Sequence of chain 2.A:
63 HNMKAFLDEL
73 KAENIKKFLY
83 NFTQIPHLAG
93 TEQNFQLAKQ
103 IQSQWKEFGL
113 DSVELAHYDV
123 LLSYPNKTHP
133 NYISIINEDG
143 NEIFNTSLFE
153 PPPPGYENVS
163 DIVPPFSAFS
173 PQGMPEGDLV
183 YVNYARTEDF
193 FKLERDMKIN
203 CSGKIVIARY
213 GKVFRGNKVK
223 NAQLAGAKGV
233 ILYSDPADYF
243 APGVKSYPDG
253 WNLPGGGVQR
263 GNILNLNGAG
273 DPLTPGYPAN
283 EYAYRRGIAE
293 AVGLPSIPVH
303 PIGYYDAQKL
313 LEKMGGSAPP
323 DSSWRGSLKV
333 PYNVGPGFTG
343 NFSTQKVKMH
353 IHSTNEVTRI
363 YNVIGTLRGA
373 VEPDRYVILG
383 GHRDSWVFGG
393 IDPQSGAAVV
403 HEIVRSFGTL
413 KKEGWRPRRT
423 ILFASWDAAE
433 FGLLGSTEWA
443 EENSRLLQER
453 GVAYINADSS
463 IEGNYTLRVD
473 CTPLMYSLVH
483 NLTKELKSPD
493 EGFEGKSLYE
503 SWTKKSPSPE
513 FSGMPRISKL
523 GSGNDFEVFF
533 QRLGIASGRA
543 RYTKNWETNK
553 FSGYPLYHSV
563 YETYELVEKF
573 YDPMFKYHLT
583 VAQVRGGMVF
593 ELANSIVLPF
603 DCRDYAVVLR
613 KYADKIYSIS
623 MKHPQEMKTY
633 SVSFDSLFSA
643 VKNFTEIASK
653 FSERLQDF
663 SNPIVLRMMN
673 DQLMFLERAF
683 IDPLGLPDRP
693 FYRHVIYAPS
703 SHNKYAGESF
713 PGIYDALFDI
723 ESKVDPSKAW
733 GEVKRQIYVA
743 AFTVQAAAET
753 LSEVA

Sequence of chain 1.A:
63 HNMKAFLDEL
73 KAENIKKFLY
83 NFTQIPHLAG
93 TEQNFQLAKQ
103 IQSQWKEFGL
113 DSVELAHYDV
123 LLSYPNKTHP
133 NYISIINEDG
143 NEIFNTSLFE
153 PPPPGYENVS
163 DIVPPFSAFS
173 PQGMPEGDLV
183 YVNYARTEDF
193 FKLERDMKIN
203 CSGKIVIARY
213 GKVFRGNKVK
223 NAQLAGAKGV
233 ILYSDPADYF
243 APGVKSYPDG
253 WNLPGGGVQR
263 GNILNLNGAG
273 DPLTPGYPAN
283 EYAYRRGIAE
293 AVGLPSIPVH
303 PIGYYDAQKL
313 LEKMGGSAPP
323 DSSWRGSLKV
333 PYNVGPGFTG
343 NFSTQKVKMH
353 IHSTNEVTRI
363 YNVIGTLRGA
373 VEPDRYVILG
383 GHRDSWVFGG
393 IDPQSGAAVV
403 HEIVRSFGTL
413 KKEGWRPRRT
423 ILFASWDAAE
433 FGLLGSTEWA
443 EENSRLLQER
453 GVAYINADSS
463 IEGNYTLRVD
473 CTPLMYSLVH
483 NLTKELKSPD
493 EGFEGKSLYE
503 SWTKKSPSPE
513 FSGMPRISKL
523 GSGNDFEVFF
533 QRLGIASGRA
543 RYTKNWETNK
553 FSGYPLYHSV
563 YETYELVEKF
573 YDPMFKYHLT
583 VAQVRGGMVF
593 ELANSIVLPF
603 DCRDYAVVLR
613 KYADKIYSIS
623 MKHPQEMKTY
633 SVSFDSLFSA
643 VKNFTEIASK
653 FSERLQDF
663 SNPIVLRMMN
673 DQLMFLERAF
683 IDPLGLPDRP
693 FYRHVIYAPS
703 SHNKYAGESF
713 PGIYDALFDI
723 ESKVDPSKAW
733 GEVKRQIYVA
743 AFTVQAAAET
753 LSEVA

A small-molecule ligand and the protein it binds are described below.
Small molecule (SMILES): CC(=O)N[C@H]1[C@H](O[C@H]2[C@H](O)[C@@H](NC(C)=O)CO[C@@H]2CO)O[C@H](CO)[C@@H](O[C@@H]2O[C@H](CO)[C@@H](O)[C@H](O[C@H]3O[C@H](CO)[C@@H](O)[C@H](O)[C@@H]3O)[C@@H]2O)[C@@H]1O

Binding-site contacts:
Ligand atom C2 contacts residue ASN645 of chain 2.A at 2.4 Å.
Ligand atom C5 contacts residue GLU283 of chain 1.A at 3.8 Å.
Ligand atom C6 contacts residue HIS119 of chain 1.A at 3.9 Å.
Ligand atom O2 contacts residue GLU283 of chain 1.A at 2.7 Å (salt-bridge).
Ligand atom N2 contacts residue ASN645 of chain 2.A at 2.9 Å (h-bond).
Ligand atom C5 contacts residue ASN645 of chain 2.A at 3.5 Å.
Ligand atom C2 contacts residue ARG361 of chain 1.A at 3.6 Å.
Ligand atom N2 contacts residue GLN747 of chain 2.A at 3.6 Å (h-bond).
Ligand atom C2 contacts residue SER641 of chain 2.A at 3.6 Å.
Ligand atom O5 contacts residue ASN645 of chain 2.A at 2.2 Å (h-bond).
Ligand atom O2 contacts residue HIS119 of chain 1.A at 2.9 Å (h-bond).
Ligand atom C3 contacts residue ARG361 of chain 1.A at 3.7 Å.
Ligand atom O3 contacts residue ARG361 of chain 1.A at 3.0 Å (salt-bridge).
Ligand atom O5 contacts residue HIS119 of chain 1.A at 3.4 Å.
Ligand atom C3 contacts residue ASN645 of chain 2.A at 3.8 Å.
Ligand atom C3 contacts residue SER641 of chain 2.A at 4.0 Å.
Ligand atom C1 contacts residue GLN747 of chain 2.A at 3.8 Å.
Ligand atom C4 contacts residue ARG361 of chain 1.A at 3.5 Å.
Ligand atom N2 contacts residue SER641 of chain 2.A at 2.9 Å (h-bond).
Ligand atom O3 contacts residue GLU283 of chain 1.A at 3.7 Å.
Ligand atom C4 contacts residue GLU283 of chain 1.A at 3.6 Å.
Ligand atom C8 contacts residue ALA642 of chain 2.A at 3.8 Å (hydrophobic).
Ligand atom C7 contacts residue SER641 of chain 2.A at 3.9 Å.
Ligand atom C2 contacts residue GLN747 of chain 2.A at 3.8 Å.
Ligand atom O2 contacts residue ARG361 of chain 1.A at 3.4 Å (salt-bridge).
Ligand atom C5 contacts residue HIS119 of chain 1.A at 4.0 Å.
Ligand atom C8 contacts residue SER638 of chain 2.A at 3.5 Å.
Ligand atom O4 contacts residue GLU283 of chain 1.A at 2.6 Å (salt-bridge).
Ligand atom C1 contacts residue ASN645 of chain 2.A at 1.4 Å.
Ligand atom C1 contacts residue SER641 of chain 2.A at 3.6 Å.
Ligand atom C3 contacts residue GLU283 of chain 1.A at 3.9 Å.
Ligand atom C8 contacts residue SER641 of chain 2.A at 3.9 Å.
Ligand atom C8 contacts residue TYR284 of chain 1.A at 3.7 Å (hydrophobic).
Ligand atom C7 contacts residue GLN747 of chain 2.A at 3.4 Å.
Ligand atom C1 contacts residue ARG361 of chain 1.A at 3.9 Å.
Ligand atom O7 contacts residue GLN747 of chain 2.A at 3.3 Å (h-bond).
Ligand atom C7 contacts residue ASN645 of chain 2.A at 3.8 Å.
Ligand atom C3 contacts residue ARG361 of chain 1.A at 3.7 Å.
Ligand atom O4 contacts residue ARG361 of chain 1.A at 3.8 Å.
Ligand atom C2 contacts residue GLU283 of chain 1.A at 3.5 Å.